Sequence of chain 1.A:
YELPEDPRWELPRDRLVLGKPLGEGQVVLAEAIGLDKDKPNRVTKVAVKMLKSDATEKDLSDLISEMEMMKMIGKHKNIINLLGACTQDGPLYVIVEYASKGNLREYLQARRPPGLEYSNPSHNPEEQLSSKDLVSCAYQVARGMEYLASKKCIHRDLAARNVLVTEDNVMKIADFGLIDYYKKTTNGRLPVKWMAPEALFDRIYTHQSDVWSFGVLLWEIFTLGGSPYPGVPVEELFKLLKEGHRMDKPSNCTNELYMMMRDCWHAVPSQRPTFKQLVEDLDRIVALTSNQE

Binding-site contacts:
Ligand atom C25 contacts residue ARG166 of chain 1.A at 3.2 Å.
Ligand atom C15 contacts residue GLY187 of chain 1.A at 0.8 Å.
Ligand atom C15 contacts residue LEU188 of chain 1.A at 2.7 Å (hydrophobic).
Ligand atom N1 contacts residue ALA108 of chain 1.A at 2.7 Å (h-bond).
Ligand atom C25 contacts residue HIS165 of chain 1.A at 3.4 Å.
Ligand atom C22 contacts residue ASP185 of chain 1.A at 3.3 Å.
Ligand atom N4 contacts residue HIS165 of chain 1.A at 3.0 Å (h-bond).
Ligand atom C13 contacts residue GLY187 of chain 1.A at 3.0 Å.
Ligand atom C8 contacts residue GLU75 of chain 1.A at 3.1 Å.
Ligand atom N3 contacts residue GLY187 of chain 1.A at 2.2 Å (h-bond).
Ligand atom C5 contacts residue VAL105 of chain 1.A at 3.5 Å (hydrophobic).
Ligand atom C22 contacts residue LEU188 of chain 1.A at 2.9 Å (hydrophobic).
Ligand atom C21 contacts residue GLY187 of chain 1.A at 2.9 Å.
Ligand atom N3 contacts residue LEU188 of chain 1.A at 3.5 Å (h-bond).
Ligand atom C13 contacts residue GLU75 of chain 1.A at 3.4 Å.
Ligand atom C6 contacts residue VAL105 of chain 1.A at 3.5 Å (hydrophobic).
Ligand atom C20 contacts residue GLY187 of chain 1.A at 1.8 Å.
Ligand atom C24 contacts residue CYS163 of chain 1.A at 3.1 Å (hydrophobic).
Ligand atom C1 contacts residue GLU106 of chain 1.A at 3.1 Å.
Ligand atom F2 contacts residue LEU158 of chain 1.A at 3.2 Å.
Ligand atom C23 contacts residue LEU188 of chain 1.A at 3.3 Å (hydrophobic).
Ligand atom C22 contacts residue HIS165 of chain 1.A at 3.1 Å.
Ligand atom C16 contacts residue GLY187 of chain 1.A at 1.0 Å.
Ligand atom C14 contacts residue GLY187 of chain 1.A at 2.1 Å.
Ligand atom C2 contacts residue LEU174 of chain 1.A at 3.4 Å (hydrophobic).
Ligand atom C11 contacts residue LYS58 of chain 1.A at 3.4 Å.
Ligand atom C14 contacts residue LEU188 of chain 1.A at 3.2 Å (hydrophobic).
Ligand atom N4 contacts residue LEU188 of chain 1.A at 3.2 Å (h-bond).
Ligand atom N2 contacts residue GLU75 of chain 1.A at 2.8 Å (salt-bridge).
Ligand atom C81 contacts residue ALA108 of chain 1.A at 3.1 Å (hydrophobic).
Ligand atom C18 contacts residue GLY187 of chain 1.A at 3.0 Å.
Ligand atom C17 contacts residue GLY187 of chain 1.A at 2.3 Å.
Ligand atom O1 contacts residue ASP185 of chain 1.A at 2.9 Å (salt-bridge).
Ligand atom N4 contacts residue ILE164 of chain 1.A at 3.0 Å (h-bond).
Ligand atom O1 contacts residue ALA184 of chain 1.A at 3.2 Å.
Ligand atom F3 contacts residue ILE183 of chain 1.A at 2.9 Å.
Ligand atom C21 contacts residue ASP185 of chain 1.A at 3.4 Å.
Ligand atom C25 contacts residue LEU188 of chain 1.A at 3.1 Å (hydrophobic).
Ligand atom C14 contacts residue GLU75 of chain 1.A at 3.2 Å.
Ligand atom C23 contacts residue ILE164 of chain 1.A at 3.2 Å (hydrophobic).

This small molecule binds to this protein.
Small molecule (SMILES): Cc1ccc(C(=O)Nc2ccc(CN3CCN(C)CC3)c(C(F)(F)F)c2)cc1C#Cc1cnc2cccnn12